This protein binds this small molecule.
Small molecule (SMILES): CN(C)c1nc2c(c(=O)[nH]1)N(C)CN2[C@@H]1O[C@H](CO[P](=O)(O)O[P](=O)(O)O[P](=O)(O)OC[C@H]2O[C@@H](n3cnc4c(=O)[nH]c(N)nc43)[C@H](O)[C@@H]2O)[C@@H](O)[C@H]1O

Binding-site contacts:
Ligand atom PBK contacts residue LYS32 of chain 1.A at 3.5 Å.
Ligand atom O4' contacts residue LYS48 of chain 1.A at 3.1 Å (salt-bridge).
Ligand atom OBL contacts residue ARG33 of chain 1.A at 3.6 Å.
Ligand atom OBB contacts residue SER9 of chain 1.A at 2.7 Å (h-bond).
Ligand atom CBI contacts residue TRP180 of chain 1.A at 3.8 Å (hydrophobic).
Ligand atom CBW contacts residue TRP11 of chain 1.A at 3.8 Å (hydrophobic).
Ligand atom OBJ contacts residue ARG33 of chain 1.A at 3.3 Å (salt-bridge).
Ligand atom N1 contacts residue SER9 of chain 1.A at 2.9 Å (h-bond).
Ligand atom CBZ contacts residue TRP11 of chain 1.A at 3.4 Å (hydrophobic).
Ligand atom CBM contacts residue TRP180 of chain 1.A at 3.5 Å (hydrophobic).
Ligand atom OBB contacts residue LEU162 of chain 1.A at 3.4 Å.
Ligand atom C8 contacts residue LYS48 of chain 1.A at 2.9 Å.
Ligand atom OBJ contacts residue GLY31 of chain 1.A at 2.7 Å (h-bond).
Ligand atom N9 contacts residue LYS48 of chain 1.A at 3.1 Å (salt-bridge).
Ligand atom OBD contacts residue LYS32 of chain 1.A at 3.0 Å.
Ligand atom OBB contacts residue TRP180 of chain 1.A at 3.4 Å.
Ligand atom O6 contacts residue LEU8 of chain 1.A at 3.7 Å.
Ligand atom CBF contacts residue SER9 of chain 1.A at 3.1 Å.
Ligand atom N2 contacts residue GLU10 of chain 1.A at 3.6 Å.
Ligand atom C2 contacts residue SER9 of chain 1.A at 3.5 Å.
Ligand atom CBG contacts residue TRP180 of chain 1.A at 3.7 Å (hydrophobic).
Ligand atom C1' contacts residue LYS48 of chain 1.A at 3.5 Å.
Ligand atom CBI contacts residue ASP159 of chain 1.A at 3.4 Å.
Ligand atom NBP contacts residue TRP180 of chain 1.A at 3.8 Å.
Ligand atom CBF contacts residue TRP180 of chain 1.A at 3.5 Å (hydrophobic).
Ligand atom NBN contacts residue TRP180 of chain 1.A at 3.5 Å (h-bond).
Ligand atom NBE contacts residue TRP180 of chain 1.A at 3.4 Å.
Ligand atom CBW contacts residue SER9 of chain 1.A at 3.5 Å.
Ligand atom OBJ contacts residue LYS32 of chain 1.A at 2.8 Å.
Ligand atom CBO contacts residue TRP180 of chain 1.A at 3.6 Å (hydrophobic).
Ligand atom C4 contacts residue LYS48 of chain 1.A at 3.8 Å.
Ligand atom NBV contacts residue TRP180 of chain 1.A at 3.6 Å.
Ligand atom NBE contacts residue SER9 of chain 1.A at 2.7 Å (h-bond).
Ligand atom N7 contacts residue LYS48 of chain 1.A at 3.4 Å (salt-bridge).
Ligand atom CBX contacts residue ASP159 of chain 1.A at 3.6 Å.
Ligand atom O6 contacts residue SER9 of chain 1.A at 3.4 Å (h-bond).
Ligand atom CBW contacts residue GLU10 of chain 1.A at 3.7 Å.
Ligand atom OAS contacts residue LYS48 of chain 1.A at 3.0 Å (salt-bridge).
Ligand atom N2 contacts residue SER9 of chain 1.A at 3.3 Å (h-bond).
Ligand atom NBH contacts residue TRP180 of chain 1.A at 3.6 Å.

Sequence of chain 1.A:
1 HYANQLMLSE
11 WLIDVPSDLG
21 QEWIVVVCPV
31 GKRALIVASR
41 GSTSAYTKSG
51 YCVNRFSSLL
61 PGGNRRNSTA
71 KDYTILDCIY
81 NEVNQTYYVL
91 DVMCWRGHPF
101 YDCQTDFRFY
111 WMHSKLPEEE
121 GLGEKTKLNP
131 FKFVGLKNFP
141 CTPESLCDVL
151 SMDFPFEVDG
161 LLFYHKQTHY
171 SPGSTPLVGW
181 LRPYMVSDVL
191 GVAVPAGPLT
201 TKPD